Sequence of chain 1.A:
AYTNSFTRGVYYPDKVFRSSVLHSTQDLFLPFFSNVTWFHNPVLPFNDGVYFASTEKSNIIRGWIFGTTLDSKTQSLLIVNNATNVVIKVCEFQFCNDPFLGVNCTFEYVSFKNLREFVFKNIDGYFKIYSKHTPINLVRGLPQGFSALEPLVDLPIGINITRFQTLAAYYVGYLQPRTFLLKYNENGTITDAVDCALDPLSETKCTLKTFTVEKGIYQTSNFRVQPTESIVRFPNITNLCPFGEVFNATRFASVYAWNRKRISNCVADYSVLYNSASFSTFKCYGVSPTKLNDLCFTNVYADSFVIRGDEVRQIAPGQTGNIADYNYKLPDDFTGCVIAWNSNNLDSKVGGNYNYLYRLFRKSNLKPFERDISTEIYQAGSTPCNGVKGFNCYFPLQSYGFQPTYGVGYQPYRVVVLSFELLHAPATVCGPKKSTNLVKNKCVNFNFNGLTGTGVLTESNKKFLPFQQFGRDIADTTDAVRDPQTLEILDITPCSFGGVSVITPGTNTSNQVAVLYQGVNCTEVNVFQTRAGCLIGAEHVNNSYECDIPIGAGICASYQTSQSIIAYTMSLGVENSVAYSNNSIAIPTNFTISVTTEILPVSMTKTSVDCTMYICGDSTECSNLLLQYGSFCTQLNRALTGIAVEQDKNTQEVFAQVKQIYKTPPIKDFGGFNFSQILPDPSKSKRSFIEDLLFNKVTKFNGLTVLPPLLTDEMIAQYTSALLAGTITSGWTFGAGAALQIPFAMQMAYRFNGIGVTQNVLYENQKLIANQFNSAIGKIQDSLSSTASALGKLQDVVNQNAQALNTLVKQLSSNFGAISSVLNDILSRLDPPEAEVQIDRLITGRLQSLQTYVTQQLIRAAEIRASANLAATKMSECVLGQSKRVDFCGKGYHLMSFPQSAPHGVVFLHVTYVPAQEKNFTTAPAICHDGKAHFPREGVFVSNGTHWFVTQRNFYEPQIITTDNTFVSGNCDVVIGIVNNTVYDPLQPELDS

A protein and the small-molecule ligand that binds it are described below.
Small molecule (SMILES): CC(=O)N[C@@H]1[C@@H](O)[C@H](O)[C@@H](CO)O[C@H]1O

Binding-site contacts:
Ligand atom O5 contacts residue PHE700 of chain 1.A at 3.9 Å.
Ligand atom O7 contacts residue GLN1053 of chain 1.A at 3.4 Å (h-bond).
Ligand atom C6 contacts residue GLN908 of chain 1.A at 3.6 Å.
Ligand atom O7 contacts residue ASN699 of chain 1.A at 3.4 Å (h-bond).
Ligand atom O5 contacts residue ASN699 of chain 1.A at 2.3 Å (h-bond).
Ligand atom C5 contacts residue GLN908 of chain 1.A at 3.6 Å.
Ligand atom C7 contacts residue GLN1053 of chain 1.A at 4.3 Å.
Ligand atom C4 contacts residue ASN699 of chain 1.A at 4.2 Å.
Ligand atom O6 contacts residue THR701 of chain 1.A at 3.7 Å.
Ligand atom O6 contacts residue PHE700 of chain 1.A at 3.9 Å.
Ligand atom O6 contacts residue GLN908 of chain 1.A at 3.0 Å (h-bond).
Ligand atom O4 contacts residue LEU904 of chain 1.A at 3.8 Å.
Ligand atom C5 contacts residue ASN699 of chain 1.A at 3.6 Å.
Ligand atom C1 contacts residue PHE700 of chain 1.A at 4.2 Å (hydrophobic).
Ligand atom C4 contacts residue LEU904 of chain 1.A at 4.4 Å (hydrophobic).
Ligand atom C5 contacts residue LEU904 of chain 1.A at 4.4 Å (hydrophobic).
Ligand atom C3 contacts residue LEU904 of chain 1.A at 4.3 Å (hydrophobic).
Ligand atom C7 contacts residue ASN699 of chain 1.A at 3.2 Å.
Ligand atom C1 contacts residue ASN699 of chain 1.A at 1.4 Å.
Ligand atom O5 contacts residue GLN908 of chain 1.A at 4.1 Å.
Ligand atom C8 contacts residue ASN699 of chain 1.A at 4.0 Å.
Ligand atom C3 contacts residue ASN699 of chain 1.A at 3.8 Å.
Ligand atom N2 contacts residue ASN699 of chain 1.A at 2.9 Å (h-bond).
Ligand atom C8 contacts residue THR698 of chain 1.A at 4.4 Å.
Ligand atom C2 contacts residue ASN699 of chain 1.A at 2.5 Å.